This small molecule binds to this protein.
Small molecule (SMILES): C=C(NCc1c(COP(=O)(O)O)cnc(C)c1O)C(=O)O

Sequence of chain 1.B:
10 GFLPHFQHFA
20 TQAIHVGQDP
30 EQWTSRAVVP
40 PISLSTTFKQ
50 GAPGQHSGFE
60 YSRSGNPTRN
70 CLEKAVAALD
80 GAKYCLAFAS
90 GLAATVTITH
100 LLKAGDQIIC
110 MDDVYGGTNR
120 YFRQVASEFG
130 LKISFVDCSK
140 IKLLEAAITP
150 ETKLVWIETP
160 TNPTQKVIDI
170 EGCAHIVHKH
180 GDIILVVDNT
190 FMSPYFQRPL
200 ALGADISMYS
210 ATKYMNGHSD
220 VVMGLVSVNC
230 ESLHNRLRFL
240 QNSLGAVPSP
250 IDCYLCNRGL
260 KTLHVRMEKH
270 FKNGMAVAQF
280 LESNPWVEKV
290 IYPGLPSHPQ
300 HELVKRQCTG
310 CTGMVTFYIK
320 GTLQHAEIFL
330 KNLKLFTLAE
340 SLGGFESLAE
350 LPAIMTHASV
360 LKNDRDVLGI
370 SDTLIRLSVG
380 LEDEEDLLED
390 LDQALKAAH

Sequence of chain 1.A:
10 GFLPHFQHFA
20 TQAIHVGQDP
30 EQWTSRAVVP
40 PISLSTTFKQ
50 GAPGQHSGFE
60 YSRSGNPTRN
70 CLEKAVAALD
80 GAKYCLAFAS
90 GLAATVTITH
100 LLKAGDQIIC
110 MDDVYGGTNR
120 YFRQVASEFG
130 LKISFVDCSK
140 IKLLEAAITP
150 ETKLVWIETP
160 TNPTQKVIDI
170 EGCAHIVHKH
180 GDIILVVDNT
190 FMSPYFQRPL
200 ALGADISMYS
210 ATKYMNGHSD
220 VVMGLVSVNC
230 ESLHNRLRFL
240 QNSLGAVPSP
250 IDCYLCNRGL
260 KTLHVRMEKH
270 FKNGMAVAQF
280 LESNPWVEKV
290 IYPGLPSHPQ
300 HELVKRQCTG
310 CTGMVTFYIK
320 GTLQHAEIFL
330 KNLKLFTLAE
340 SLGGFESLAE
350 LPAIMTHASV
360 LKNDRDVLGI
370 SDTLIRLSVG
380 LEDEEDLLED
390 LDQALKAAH

Binding-site contacts:
Ligand atom C4A contacts residue LYS212 of chain 1.A at 3.7 Å.
Ligand atom OP3 contacts residue LEU91 of chain 1.A at 3.2 Å (h-bond).
Ligand atom P contacts residue GLY90 of chain 1.A at 3.4 Å.
Ligand atom CB contacts residue TYR114 of chain 1.A at 3.6 Å (hydrophobic).
Ligand atom OP2 contacts residue THR211 of chain 1.A at 3.0 Å (h-bond).
Ligand atom C5A contacts residue TYR114 of chain 1.A at 3.5 Å (hydrophobic).
Ligand atom N contacts residue LYS212 of chain 1.A at 3.6 Å.
Ligand atom O contacts residue THR355 of chain 1.A at 3.6 Å.
Ligand atom C contacts residue ARG375 of chain 1.A at 3.6 Å.
Ligand atom OP1 contacts residue TYR60 of chain 1.B at 2.3 Å (h-bond).
Ligand atom OXT contacts residue SER340 of chain 1.A at 2.8 Å (h-bond).
Ligand atom C5 contacts residue TYR114 of chain 1.A at 3.4 Å (hydrophobic).
Ligand atom N contacts residue TYR114 of chain 1.A at 3.5 Å.
Ligand atom OP3 contacts residue ARG62 of chain 1.B at 2.8 Å (salt-bridge).
Ligand atom C4 contacts residue TYR114 of chain 1.A at 3.5 Å (hydrophobic).
Ligand atom O contacts residue TYR114 of chain 1.A at 3.7 Å.
Ligand atom CB contacts residue LYS212 of chain 1.A at 3.4 Å.
Ligand atom C4A contacts residue TYR114 of chain 1.A at 3.5 Å (hydrophobic).
Ligand atom O contacts residue ARG375 of chain 1.A at 2.8 Å (salt-bridge).
Ligand atom OP2 contacts residue SER89 of chain 1.A at 3.7 Å.
Ligand atom OP3 contacts residue GLY90 of chain 1.A at 3.4 Å (h-bond).
Ligand atom CA contacts residue TYR114 of chain 1.A at 3.7 Å (hydrophobic).
Ligand atom C3 contacts residue TYR114 of chain 1.A at 3.7 Å (hydrophobic).
Ligand atom C2A contacts residue GLU157 of chain 1.A at 3.4 Å.
Ligand atom P contacts residue SER209 of chain 1.A at 3.4 Å.
Ligand atom OXT contacts residue THR355 of chain 1.A at 3.1 Å.
Ligand atom N1 contacts residue ASP187 of chain 1.A at 2.9 Å (salt-bridge).
Ligand atom O3A contacts residue ASN161 of chain 1.A at 3.0 Å (h-bond).
Ligand atom OP1 contacts residue ARG62 of chain 1.B at 3.3 Å (salt-bridge).
Ligand atom C contacts residue THR355 of chain 1.A at 3.6 Å.
Ligand atom OP4 contacts residue SER209 of chain 1.A at 2.9 Å (h-bond).
Ligand atom P contacts residue TYR60 of chain 1.B at 3.6 Å.
Ligand atom C6 contacts residue ASP187 of chain 1.A at 3.7 Å.
Ligand atom OP4 contacts residue GLY90 of chain 1.A at 3.4 Å.
Ligand atom O contacts residue ASN161 of chain 1.A at 3.1 Å (h-bond).
Ligand atom CA contacts residue LYS212 of chain 1.A at 3.5 Å.
Ligand atom OP2 contacts residue GLY90 of chain 1.A at 2.6 Å (h-bond).
Ligand atom OP3 contacts residue SER89 of chain 1.A at 3.7 Å.
Ligand atom OP2 contacts residue SER209 of chain 1.A at 3.0 Å (h-bond).
Ligand atom OXT contacts residue ARG375 of chain 1.A at 3.1 Å (salt-bridge).